Sequence of chain 3.B:
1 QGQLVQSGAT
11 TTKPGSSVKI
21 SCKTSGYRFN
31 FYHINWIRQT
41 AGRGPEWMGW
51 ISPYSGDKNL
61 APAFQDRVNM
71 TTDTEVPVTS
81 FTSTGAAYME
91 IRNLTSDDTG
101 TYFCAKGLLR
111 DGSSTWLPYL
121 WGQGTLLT

Sequence of chain 3.D:
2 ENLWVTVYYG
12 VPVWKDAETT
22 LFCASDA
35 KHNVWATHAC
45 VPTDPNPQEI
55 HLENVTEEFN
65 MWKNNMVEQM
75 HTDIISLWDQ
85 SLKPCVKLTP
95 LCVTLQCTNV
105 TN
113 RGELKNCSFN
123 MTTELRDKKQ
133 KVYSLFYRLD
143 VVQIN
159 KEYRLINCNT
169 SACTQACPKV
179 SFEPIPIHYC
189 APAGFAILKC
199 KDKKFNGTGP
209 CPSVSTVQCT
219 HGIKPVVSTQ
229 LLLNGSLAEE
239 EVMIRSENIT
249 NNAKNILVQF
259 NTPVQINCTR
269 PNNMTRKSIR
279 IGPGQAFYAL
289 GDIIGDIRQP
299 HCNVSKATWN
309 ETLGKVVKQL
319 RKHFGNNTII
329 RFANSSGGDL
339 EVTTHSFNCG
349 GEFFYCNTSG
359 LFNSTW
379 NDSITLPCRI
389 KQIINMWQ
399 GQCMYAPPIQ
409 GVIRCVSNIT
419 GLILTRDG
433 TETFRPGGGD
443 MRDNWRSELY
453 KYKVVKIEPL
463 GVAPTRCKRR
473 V

A small-molecule ligand and the protein it binds are described below.
Small molecule (SMILES): CC(=O)N[C@H]1[C@H](O[C@H]2[C@H](O)[C@@H](NC(C)=O)CO[C@@H]2CO)O[C@H](CO)[C@@H](O)[C@@H]1O

Binding-site contacts:
Ligand atom C8 contacts residue ILE247 of chain 3.D at 3.6 Å (hydrophobic).
Ligand atom C7 contacts residue ILE247 of chain 3.D at 4.0 Å (hydrophobic).
Ligand atom O7 contacts residue ASN204 of chain 3.D at 4.2 Å.
Ligand atom C8 contacts residue ASN204 of chain 3.D at 3.5 Å.
Ligand atom C3 contacts residue THR206 of chain 3.D at 3.8 Å.
Ligand atom N2 contacts residue THR206 of chain 3.D at 3.7 Å.
Ligand atom C5 contacts residue THR206 of chain 3.D at 4.3 Å.
Ligand atom O7 contacts residue ILE247 of chain 3.D at 3.6 Å.
Ligand atom C8 contacts residue SER244 of chain 3.D at 3.2 Å.
Ligand atom O7 contacts residue VAL78 of chain 3.B at 4.4 Å.
Ligand atom C2 contacts residue ASN204 of chain 3.D at 2.5 Å.
Ligand atom C8 contacts residue ARG243 of chain 3.D at 4.0 Å.
Ligand atom C4 contacts residue ASN204 of chain 3.D at 4.3 Å.
Ligand atom O5 contacts residue ASN204 of chain 3.D at 2.4 Å (h-bond).
Ligand atom C8 contacts residue VAL78 of chain 3.B at 4.1 Å (hydrophobic).
Ligand atom C1 contacts residue THR206 of chain 3.D at 3.6 Å.
Ligand atom C5 contacts residue ASN204 of chain 3.D at 3.7 Å.
Ligand atom C8 contacts residue GLU245 of chain 3.D at 3.6 Å.
Ligand atom C7 contacts residue ASN204 of chain 3.D at 3.3 Å.
Ligand atom C8 contacts residue PRO77 of chain 3.B at 4.1 Å (hydrophobic).
Ligand atom O5 contacts residue THR206 of chain 3.D at 4.1 Å.
Ligand atom C2 contacts residue THR206 of chain 3.D at 4.0 Å.
Ligand atom C1 contacts residue ASN204 of chain 3.D at 1.4 Å.
Ligand atom N2 contacts residue ASN204 of chain 3.D at 2.5 Å (h-bond).
Ligand atom C3 contacts residue ASN204 of chain 3.D at 3.8 Å.